Binding-site contacts:
Ligand atom O5 contacts residue TYR28 of chain 1.A at 3.5 Å.
Ligand atom C5 contacts residue TYR28 of chain 1.A at 4.4 Å (hydrophobic).
Ligand atom O5 contacts residue ASN61 of chain 1.A at 2.3 Å (h-bond).
Ligand atom C5 contacts residue ASN61 of chain 1.A at 3.7 Å.
Ligand atom C1 contacts residue ASN61 of chain 1.A at 1.4 Å.
Ligand atom C4 contacts residue ASN61 of chain 1.A at 4.2 Å.
Ligand atom C7 contacts residue ASN61 of chain 1.A at 3.4 Å.
Ligand atom C6 contacts residue TYR28 of chain 1.A at 4.1 Å (hydrophobic).
Ligand atom C3 contacts residue ASN61 of chain 1.A at 3.8 Å.
Ligand atom O7 contacts residue ASN61 of chain 1.A at 3.2 Å (h-bond).
Ligand atom O6 contacts residue TYR28 of chain 1.A at 3.5 Å.
Ligand atom C2 contacts residue ASN61 of chain 1.A at 2.5 Å.
Ligand atom C1 contacts residue TYR28 of chain 1.A at 4.5 Å (hydrophobic).
Ligand atom N2 contacts residue ASN61 of chain 1.A at 3.0 Å (h-bond).
Ligand atom C8 contacts residue PHE59 of chain 1.A at 4.5 Å (hydrophobic).

Sequence of chain 1.A:
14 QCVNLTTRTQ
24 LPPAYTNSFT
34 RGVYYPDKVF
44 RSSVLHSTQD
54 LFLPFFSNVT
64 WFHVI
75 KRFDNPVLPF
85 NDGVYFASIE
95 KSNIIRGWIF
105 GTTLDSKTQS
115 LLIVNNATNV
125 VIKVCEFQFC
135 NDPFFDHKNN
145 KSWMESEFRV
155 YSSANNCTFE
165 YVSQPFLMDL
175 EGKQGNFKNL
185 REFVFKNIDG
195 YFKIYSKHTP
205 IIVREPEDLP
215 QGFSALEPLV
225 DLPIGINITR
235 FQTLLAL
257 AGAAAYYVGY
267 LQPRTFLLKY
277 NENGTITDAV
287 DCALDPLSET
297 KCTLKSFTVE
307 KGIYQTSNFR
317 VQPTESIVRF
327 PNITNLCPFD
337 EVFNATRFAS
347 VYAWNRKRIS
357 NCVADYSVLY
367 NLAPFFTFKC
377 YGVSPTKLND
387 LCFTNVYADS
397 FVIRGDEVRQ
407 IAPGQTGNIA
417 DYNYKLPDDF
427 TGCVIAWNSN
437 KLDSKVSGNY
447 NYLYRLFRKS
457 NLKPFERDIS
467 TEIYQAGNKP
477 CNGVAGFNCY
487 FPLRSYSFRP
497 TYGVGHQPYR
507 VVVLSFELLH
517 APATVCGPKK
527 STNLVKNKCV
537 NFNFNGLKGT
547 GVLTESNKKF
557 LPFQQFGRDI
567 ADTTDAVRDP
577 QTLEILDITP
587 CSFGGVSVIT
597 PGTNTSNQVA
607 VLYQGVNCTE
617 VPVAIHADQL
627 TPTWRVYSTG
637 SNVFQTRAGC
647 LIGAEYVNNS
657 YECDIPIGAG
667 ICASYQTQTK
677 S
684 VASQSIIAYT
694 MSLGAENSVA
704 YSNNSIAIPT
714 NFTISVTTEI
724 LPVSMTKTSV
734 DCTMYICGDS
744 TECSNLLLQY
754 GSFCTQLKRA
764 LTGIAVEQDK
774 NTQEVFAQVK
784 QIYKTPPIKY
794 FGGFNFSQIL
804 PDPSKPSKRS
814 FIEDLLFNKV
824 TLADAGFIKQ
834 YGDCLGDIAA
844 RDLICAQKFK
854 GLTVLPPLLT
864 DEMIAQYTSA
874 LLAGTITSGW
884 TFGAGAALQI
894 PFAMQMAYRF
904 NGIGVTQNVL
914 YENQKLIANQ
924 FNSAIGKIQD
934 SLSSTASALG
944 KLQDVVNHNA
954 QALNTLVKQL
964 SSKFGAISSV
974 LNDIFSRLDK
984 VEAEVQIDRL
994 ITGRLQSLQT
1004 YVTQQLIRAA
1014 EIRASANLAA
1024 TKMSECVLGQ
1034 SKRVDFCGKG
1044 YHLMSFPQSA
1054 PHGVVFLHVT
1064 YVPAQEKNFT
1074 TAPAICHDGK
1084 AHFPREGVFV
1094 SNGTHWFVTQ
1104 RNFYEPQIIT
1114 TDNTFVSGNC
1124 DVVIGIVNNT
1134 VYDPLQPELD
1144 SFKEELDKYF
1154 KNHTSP

The small molecule below binds the protein below.
Small molecule (SMILES): CC(=O)N[C@@H]1[C@@H](O)[C@H](O)[C@@H](CO)O[C@H]1O